Sequence of chain 1.A:
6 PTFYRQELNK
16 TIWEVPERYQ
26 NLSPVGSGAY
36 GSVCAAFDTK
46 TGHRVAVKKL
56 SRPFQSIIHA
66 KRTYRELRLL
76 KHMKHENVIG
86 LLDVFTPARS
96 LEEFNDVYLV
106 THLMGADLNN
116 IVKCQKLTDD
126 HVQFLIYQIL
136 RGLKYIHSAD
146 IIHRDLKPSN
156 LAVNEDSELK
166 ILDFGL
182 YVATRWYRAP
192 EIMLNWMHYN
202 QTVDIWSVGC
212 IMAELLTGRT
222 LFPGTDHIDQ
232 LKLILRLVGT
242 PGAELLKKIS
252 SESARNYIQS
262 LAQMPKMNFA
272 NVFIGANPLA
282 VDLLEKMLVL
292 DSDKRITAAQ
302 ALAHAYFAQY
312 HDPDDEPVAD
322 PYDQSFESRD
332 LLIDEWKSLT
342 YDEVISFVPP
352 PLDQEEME

The protein below binds the small molecule below.
Small molecule (SMILES): Nc1nccc(-c2c(-c3ccc(F)cc3)ncn2C2CCNCC2)n1

Binding-site contacts:
Ligand atom NC7 contacts residue MET109 of chain 1.A at 2.8 Å (h-bond).
Ligand atom CC4 contacts residue MET109 of chain 1.A at 3.3 Å (hydrophobic).
Ligand atom CC1 contacts residue THR106 of chain 1.A at 3.7 Å.
Ligand atom CC6 contacts residue HIS107 of chain 1.A at 3.5 Å.
Ligand atom NC5 contacts residue MET109 of chain 1.A at 3.0 Å (h-bond).
Ligand atom CA4 contacts residue SER32 of chain 1.A at 3.9 Å.
Ligand atom CB3 contacts residue LEU104 of chain 1.A at 3.9 Å (hydrophobic).
Ligand atom ND1 contacts residue VAL38 of chain 1.A at 3.9 Å.
Ligand atom ND3 contacts residue GLY33 of chain 1.A at 3.9 Å.
Ligand atom NC7 contacts residue LEU108 of chain 1.A at 3.5 Å.
Ligand atom FB7 contacts residue LEU86 of chain 1.A at 3.7 Å.
Ligand atom FB7 contacts residue LEU104 of chain 1.A at 3.2 Å.
Ligand atom CB1 contacts residue LYS53 of chain 1.A at 3.9 Å.
Ligand atom CA5 contacts residue SER32 of chain 1.A at 3.2 Å.
Ligand atom CD4 contacts residue VAL38 of chain 1.A at 3.7 Å (hydrophobic).
Ligand atom CB2 contacts residue ALA51 of chain 1.A at 3.6 Å (hydrophobic).
Ligand atom CC6 contacts residue ALA51 of chain 1.A at 3.5 Å (hydrophobic).
Ligand atom NC5 contacts residue HIS107 of chain 1.A at 3.8 Å.
Ligand atom NC5 contacts residue ALA51 of chain 1.A at 3.4 Å.
Ligand atom CB1 contacts residue THR106 of chain 1.A at 3.8 Å.
Ligand atom FB7 contacts residue THR106 of chain 1.A at 3.8 Å.
Ligand atom CB3 contacts residue THR106 of chain 1.A at 3.6 Å.
Ligand atom NC3 contacts residue VAL38 of chain 1.A at 3.8 Å.
Ligand atom NC7 contacts residue VAL30 of chain 1.A at 3.8 Å.
Ligand atom CC1 contacts residue ALA51 of chain 1.A at 3.8 Å (hydrophobic).
Ligand atom CB2 contacts residue LYS53 of chain 1.A at 3.8 Å.
Ligand atom CB4 contacts residue ILE84 of chain 1.A at 4.0 Å (hydrophobic).
Ligand atom CB2 contacts residue LEU104 of chain 1.A at 3.7 Å (hydrophobic).
Ligand atom CB2 contacts residue THR106 of chain 1.A at 3.4 Å.
Ligand atom NC5 contacts residue LEU108 of chain 1.A at 3.9 Å.
Ligand atom CD2 contacts residue GLY33 of chain 1.A at 3.6 Å.
Ligand atom CA4 contacts residue VAL30 of chain 1.A at 3.4 Å (hydrophobic).
Ligand atom FB7 contacts residue VAL105 of chain 1.A at 3.4 Å.
Ligand atom CC4 contacts residue ALA51 of chain 1.A at 3.6 Å (hydrophobic).
Ligand atom CC6 contacts residue MET109 of chain 1.A at 3.7 Å (hydrophobic).
Ligand atom CD5 contacts residue VAL38 of chain 1.A at 3.9 Å (hydrophobic).
Ligand atom ND3 contacts residue VAL38 of chain 1.A at 3.6 Å.
Ligand atom CA1 contacts residue LEU167 of chain 1.A at 3.7 Å (hydrophobic).
Ligand atom CC6 contacts residue THR106 of chain 1.A at 3.7 Å.
Ligand atom CD2 contacts residue VAL38 of chain 1.A at 3.7 Å (hydrophobic).